Sequence of chain 3.A:
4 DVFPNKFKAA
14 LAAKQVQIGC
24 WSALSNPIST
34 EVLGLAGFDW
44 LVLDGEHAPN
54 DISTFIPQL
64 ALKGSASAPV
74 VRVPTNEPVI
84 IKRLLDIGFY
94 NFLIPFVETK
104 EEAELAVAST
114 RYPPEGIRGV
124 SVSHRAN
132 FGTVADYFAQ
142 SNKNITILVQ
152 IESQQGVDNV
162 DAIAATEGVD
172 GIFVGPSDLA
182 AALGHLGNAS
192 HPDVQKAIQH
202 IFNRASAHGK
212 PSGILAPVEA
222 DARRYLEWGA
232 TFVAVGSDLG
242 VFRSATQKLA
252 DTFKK

The small molecule below binds the protein below.
Small molecule (SMILES): CC(=O)C(=O)O

Binding-site contacts:
Ligand atom OXT contacts residue ASP179 of chain 2.A at 3.7 Å.
Ligand atom OXT contacts residue VAL123 of chain 3.A at 4.5 Å.
Ligand atom O3 contacts residue GLN151 of chain 2.A at 2.6 Å (h-bond).
Ligand atom O3 contacts residue GLY176 of chain 2.A at 3.6 Å.
Ligand atom OXT contacts residue MG1 of chain 2.D at 4.4 Å.
Ligand atom CB contacts residue PRO177 of chain 2.A at 4.3 Å (hydrophobic).
Ligand atom CB contacts residue GLY176 of chain 2.A at 4.3 Å.
Ligand atom O3 contacts residue PHE174 of chain 2.A at 4.3 Å.
Ligand atom OXT contacts residue PRO177 of chain 2.A at 3.5 Å.
Ligand atom O contacts residue GLY176 of chain 2.A at 3.6 Å.
Ligand atom O contacts residue PRO177 of chain 2.A at 4.2 Å.
Ligand atom O contacts residue SER178 of chain 2.A at 3.9 Å.
Ligand atom O contacts residue VAL123 of chain 3.A at 4.0 Å.
Ligand atom CA contacts residue GLY176 of chain 2.A at 3.5 Å.
Ligand atom C contacts residue GLY176 of chain 2.A at 3.4 Å.
Ligand atom CB contacts residue TRP24 of chain 2.A at 4.3 Å (hydrophobic).
Ligand atom C contacts residue ASP179 of chain 2.A at 3.8 Å.
Ligand atom C contacts residue VAL123 of chain 3.A at 4.3 Å (hydrophobic).
Ligand atom C contacts residue SER178 of chain 2.A at 3.8 Å.
Ligand atom CA contacts residue GLU153 of chain 2.A at 3.8 Å.
Ligand atom O3 contacts residue GLU153 of chain 2.A at 3.2 Å (salt-bridge).
Ligand atom CB contacts residue LEU216 of chain 2.A at 3.3 Å (hydrophobic).
Ligand atom O contacts residue GLU153 of chain 2.A at 2.8 Å (salt-bridge).
Ligand atom O3 contacts residue ARG75 of chain 2.A at 3.5 Å (salt-bridge).
Ligand atom CA contacts residue PRO177 of chain 2.A at 4.3 Å (hydrophobic).
Ligand atom CA contacts residue GLN151 of chain 2.A at 3.8 Å.
Ligand atom C contacts residue PRO177 of chain 2.A at 3.9 Å (hydrophobic).
Ligand atom C contacts residue GLU153 of chain 2.A at 3.6 Å.
Ligand atom OXT contacts residue SER178 of chain 2.A at 3.0 Å (h-bond).
Ligand atom CB contacts residue ARG75 of chain 2.A at 4.2 Å.
Ligand atom CA contacts residue MG1 of chain 2.D at 3.2 Å.
Ligand atom OXT contacts residue GLY176 of chain 2.A at 3.6 Å.
Ligand atom O contacts residue MG1 of chain 2.D at 2.6 Å.
Ligand atom O contacts residue ASP179 of chain 2.A at 3.0 Å (salt-bridge).
Ligand atom O3 contacts residue MG1 of chain 2.D at 2.5 Å.
Ligand atom CA contacts residue ARG75 of chain 2.A at 4.2 Å.
Ligand atom CB contacts residue PHE174 of chain 2.A at 4.3 Å (hydrophobic).
Ligand atom C contacts residue MG1 of chain 2.D at 3.2 Å.

Sequence of chain 2.A:
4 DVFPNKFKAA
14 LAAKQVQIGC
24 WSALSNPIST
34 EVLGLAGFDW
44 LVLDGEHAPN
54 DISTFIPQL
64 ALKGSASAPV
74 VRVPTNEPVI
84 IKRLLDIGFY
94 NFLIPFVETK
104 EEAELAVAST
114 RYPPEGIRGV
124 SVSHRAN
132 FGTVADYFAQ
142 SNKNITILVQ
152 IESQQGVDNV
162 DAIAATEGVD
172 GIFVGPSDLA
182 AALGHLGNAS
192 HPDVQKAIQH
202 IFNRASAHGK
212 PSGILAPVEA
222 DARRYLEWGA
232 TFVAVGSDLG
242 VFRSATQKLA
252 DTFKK